A protein and the small-molecule ligand that binds it are described below.
Small molecule (SMILES): OC[C@H]1O[C@H](O)[C@@H](O)[C@@H](O)[C@@H]1O

Binding-site contacts:
Ligand atom O5 contacts residue TRP67 of chain 1.D at 2.4 Å.
Ligand atom C2 contacts residue TRP67 of chain 1.D at 2.5 Å (hydrophobic).
Ligand atom C3 contacts residue TRP67 of chain 1.D at 3.9 Å (hydrophobic).
Ligand atom O6 contacts residue ARG92 of chain 1.D at 4.2 Å.
Ligand atom O2 contacts residue ASP65 of chain 1.D at 3.8 Å.
Ligand atom C6 contacts residue TRP67 of chain 1.D at 4.4 Å (hydrophobic).
Ligand atom C4 contacts residue TRP67 of chain 1.D at 4.3 Å (hydrophobic).
Ligand atom C1 contacts residue TRP67 of chain 1.D at 1.5 Å (hydrophobic).
Ligand atom O5 contacts residue ARG92 of chain 1.D at 4.2 Å.
Ligand atom C5 contacts residue TRP67 of chain 1.D at 3.7 Å (hydrophobic).
Ligand atom O2 contacts residue SER66 of chain 1.D at 3.4 Å.
Ligand atom C1 contacts residue ARG92 of chain 1.D at 4.5 Å.
Ligand atom O2 contacts residue TRP67 of chain 1.D at 3.0 Å (h-bond).

Sequence of chain 1.D:
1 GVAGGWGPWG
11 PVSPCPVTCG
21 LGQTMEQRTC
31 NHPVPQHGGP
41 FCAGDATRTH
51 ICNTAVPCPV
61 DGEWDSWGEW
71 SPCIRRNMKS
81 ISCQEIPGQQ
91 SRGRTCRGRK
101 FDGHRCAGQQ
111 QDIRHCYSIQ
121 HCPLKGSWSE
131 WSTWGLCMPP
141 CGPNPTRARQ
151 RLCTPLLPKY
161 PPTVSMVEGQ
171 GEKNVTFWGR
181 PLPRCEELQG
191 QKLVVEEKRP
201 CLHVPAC